Sequence of chain 1.G:
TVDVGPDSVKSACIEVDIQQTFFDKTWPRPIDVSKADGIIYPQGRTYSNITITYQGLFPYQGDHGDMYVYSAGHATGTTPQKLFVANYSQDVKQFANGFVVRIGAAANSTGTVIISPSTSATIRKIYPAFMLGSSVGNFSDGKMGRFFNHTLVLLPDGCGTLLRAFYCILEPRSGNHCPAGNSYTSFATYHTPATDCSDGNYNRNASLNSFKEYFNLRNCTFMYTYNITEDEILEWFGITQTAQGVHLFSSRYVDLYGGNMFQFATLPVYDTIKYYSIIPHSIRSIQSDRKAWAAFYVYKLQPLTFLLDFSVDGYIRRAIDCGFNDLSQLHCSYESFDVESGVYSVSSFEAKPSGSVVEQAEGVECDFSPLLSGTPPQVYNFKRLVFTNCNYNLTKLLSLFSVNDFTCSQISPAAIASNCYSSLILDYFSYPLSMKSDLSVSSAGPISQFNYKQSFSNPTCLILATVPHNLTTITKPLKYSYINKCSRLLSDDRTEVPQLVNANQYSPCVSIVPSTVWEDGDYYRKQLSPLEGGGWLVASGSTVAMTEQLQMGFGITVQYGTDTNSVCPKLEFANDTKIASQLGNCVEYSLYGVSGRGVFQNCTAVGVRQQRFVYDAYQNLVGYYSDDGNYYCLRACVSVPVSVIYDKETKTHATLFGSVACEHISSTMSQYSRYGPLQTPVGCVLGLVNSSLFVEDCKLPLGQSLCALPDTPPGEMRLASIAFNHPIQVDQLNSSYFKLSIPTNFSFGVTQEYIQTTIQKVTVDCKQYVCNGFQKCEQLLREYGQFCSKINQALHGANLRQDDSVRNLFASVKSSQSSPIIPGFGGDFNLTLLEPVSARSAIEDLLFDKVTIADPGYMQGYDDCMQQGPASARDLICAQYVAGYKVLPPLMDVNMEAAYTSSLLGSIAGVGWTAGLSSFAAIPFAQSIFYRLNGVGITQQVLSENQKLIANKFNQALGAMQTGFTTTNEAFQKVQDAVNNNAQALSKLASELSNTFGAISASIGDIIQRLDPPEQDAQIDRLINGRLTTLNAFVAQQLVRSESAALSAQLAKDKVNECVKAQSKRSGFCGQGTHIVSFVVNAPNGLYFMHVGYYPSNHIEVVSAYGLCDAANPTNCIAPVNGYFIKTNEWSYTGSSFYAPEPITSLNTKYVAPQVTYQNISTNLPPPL

A protein and the small-molecule ligand that binds it are described below.
Small molecule (SMILES): CC(=O)N[C@H]1[C@H](O[C@H]2[C@H](O)[C@@H](NC(C)=O)CO[C@@H]2CO)O[C@H](CO)[C@@H](O)[C@@H]1O

Binding-site contacts:
Ligand atom C1 contacts residue ASN80 of chain 1.G at 1.5 Å.
Ligand atom C7 contacts residue ASN80 of chain 1.G at 3.5 Å.
Ligand atom N2 contacts residue ASN80 of chain 1.G at 2.9 Å (h-bond).
Ligand atom C2 contacts residue ASN80 of chain 1.G at 2.4 Å.
Ligand atom C5 contacts residue ASN80 of chain 1.G at 3.7 Å.
Ligand atom C8 contacts residue VAL343 of chain 1.G at 3.7 Å (hydrophobic).
Ligand atom C4 contacts residue ASN80 of chain 1.G at 4.2 Å.
Ligand atom O7 contacts residue ASN80 of chain 1.G at 3.7 Å.
Ligand atom O5 contacts residue ASN80 of chain 1.G at 2.4 Å (h-bond).
Ligand atom C3 contacts residue ASN80 of chain 1.G at 3.8 Å.